Sequence of chain 2.A:
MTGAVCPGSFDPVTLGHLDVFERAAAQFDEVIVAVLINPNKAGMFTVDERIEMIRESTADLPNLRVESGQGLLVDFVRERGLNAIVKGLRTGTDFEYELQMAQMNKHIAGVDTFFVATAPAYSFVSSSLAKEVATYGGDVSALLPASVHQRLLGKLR

A protein and the small-molecule ligand that binds it are described below.
Small molecule (SMILES): O=C(O)CCn1ccc2ccccc21

Binding-site contacts:
Ligand atom C03 contacts residue PRO8 of chain 2.A at 3.4 Å (hydrophobic).
Ligand atom C02 contacts residue LYS88 of chain 2.A at 3.9 Å.
Ligand atom C08 contacts residue VAL21 of chain 2.A at 3.7 Å (hydrophobic).
Ligand atom C05 contacts residue PRO8 of chain 2.A at 3.8 Å (hydrophobic).
Ligand atom C07 contacts residue LYS88 of chain 2.A at 4.0 Å.
Ligand atom C07 contacts residue GLY89 of chain 2.A at 3.8 Å.
Ligand atom C03 contacts residue LYS88 of chain 2.A at 3.6 Å.
Ligand atom O14 contacts residue HIS18 of chain 2.A at 3.2 Å.
Ligand atom C12 contacts residue GLY17 of chain 2.A at 4.1 Å.
Ligand atom C05 contacts residue HIS18 of chain 2.A at 3.9 Å.
Ligand atom C04 contacts residue PRO8 of chain 2.A at 2.7 Å (hydrophobic).
Ligand atom C04 contacts residue GLY9 of chain 2.A at 3.7 Å.
Ligand atom O13 contacts residue ARG91 of chain 2.A at 3.1 Å.
Ligand atom C12 contacts residue ARG91 of chain 2.A at 4.0 Å.
Ligand atom C03 contacts residue HIS18 of chain 2.A at 3.7 Å.
Ligand atom C10 contacts residue GLY89 of chain 2.A at 3.4 Å.
Ligand atom C04 contacts residue LYS88 of chain 2.A at 3.2 Å.
Ligand atom C10 contacts residue THR119 of chain 2.A at 3.8 Å.
Ligand atom C10 contacts residue VAL21 of chain 2.A at 3.5 Å (hydrophobic).
Ligand atom C05 contacts residue LYS88 of chain 2.A at 3.0 Å.
Ligand atom O14 contacts residue THR15 of chain 2.A at 3.9 Å.
Ligand atom C12 contacts residue HIS18 of chain 2.A at 4.1 Å.
Ligand atom O13 contacts residue THR119 of chain 2.A at 3.0 Å.
Ligand atom C04 contacts residue PHE11 of chain 2.A at 4.0 Å (hydrophobic).
Ligand atom C07 contacts residue PRO8 of chain 2.A at 3.6 Å (hydrophobic).
Ligand atom C06 contacts residue HIS18 of chain 2.A at 3.3 Å.
Ligand atom N09 contacts residue GLY89 of chain 2.A at 3.5 Å (h-bond).
Ligand atom C10 contacts residue GLY17 of chain 2.A at 4.0 Å.
Ligand atom C02 contacts residue HIS18 of chain 2.A at 3.1 Å.
Ligand atom C01 contacts residue HIS18 of chain 2.A at 3.1 Å.
Ligand atom N09 contacts residue HIS18 of chain 2.A at 3.4 Å.
Ligand atom C11 contacts residue GLY89 of chain 2.A at 3.7 Å.
Ligand atom C06 contacts residue LYS88 of chain 2.A at 3.6 Å.
Ligand atom C05 contacts residue GLY9 of chain 2.A at 3.9 Å.
Ligand atom O14 contacts residue GLY17 of chain 2.A at 3.8 Å.
Ligand atom C01 contacts residue LYS88 of chain 2.A at 4.0 Å.
Ligand atom C11 contacts residue THR119 of chain 2.A at 3.6 Å.
Ligand atom C08 contacts residue GLY89 of chain 2.A at 3.2 Å.
Ligand atom C10 contacts residue HIS18 of chain 2.A at 3.8 Å.
Ligand atom C12 contacts residue THR119 of chain 2.A at 3.6 Å.